Binding-site contacts:
Ligand atom C14 contacts residue HEM1 of chain 1.GA at 3.2 Å.
Ligand atom C24 contacts residue TRP34 of chain 1.C at 4.1 Å (hydrophobic).
Ligand atom C02 contacts residue VAL64 of chain 1.D at 4.1 Å (hydrophobic).
Ligand atom C08 contacts residue HEM1 of chain 1.GA at 3.4 Å.
Ligand atom C11 contacts residue VAL296 of chain 1.D at 3.1 Å (hydrophobic).
Ligand atom N07 contacts residue HEM1 of chain 1.GA at 3.0 Å (h-bond).
Ligand atom C04 contacts residue TRP407 of chain 1.D at 4.1 Å (hydrophobic).
Ligand atom C19 contacts residue HEM1 of chain 1.GA at 4.0 Å.
Ligand atom C10 contacts residue HEM1 of chain 1.GA at 3.7 Å.
Ligand atom C01 contacts residue VAL64 of chain 1.D at 3.6 Å (hydrophobic).
Ligand atom C03 contacts residue TYR435 of chain 1.D at 4.0 Å (hydrophobic).
Ligand atom C13 contacts residue HEM1 of chain 1.GA at 3.7 Å.
Ligand atom N17 contacts residue TRP316 of chain 1.D at 2.7 Å (h-bond).
Ligand atom C20 contacts residue GLU321 of chain 1.D at 3.5 Å.
Ligand atom C06 contacts residue HEM1 of chain 1.GA at 3.5 Å.
Ligand atom C19 contacts residue GLU321 of chain 1.D at 3.5 Å.
Ligand atom C10 contacts residue VAL296 of chain 1.D at 3.4 Å (hydrophobic).
Ligand atom C01 contacts residue PHE65 of chain 1.D at 3.4 Å (hydrophobic).
Ligand atom C20 contacts residue HEM1 of chain 1.GA at 3.5 Å.
Ligand atom C16 contacts residue PRO294 of chain 1.D at 4.1 Å (hydrophobic).
Ligand atom C16 contacts residue GLU321 of chain 1.D at 3.5 Å.
Ligand atom N17 contacts residue GLU321 of chain 1.D at 2.7 Å (salt-bridge).
Ligand atom C03 contacts residue TRP407 of chain 1.D at 4.2 Å (hydrophobic).
Ligand atom N25 contacts residue TRP34 of chain 1.C at 3.6 Å.
Ligand atom C09 contacts residue HEM1 of chain 1.GA at 3.9 Å.
Ligand atom N17 contacts residue TYR317 of chain 1.D at 3.8 Å.
Ligand atom N17 contacts residue PRO294 of chain 1.D at 4.0 Å.
Ligand atom C16 contacts residue HEM1 of chain 1.GA at 3.8 Å.
Ligand atom C11 contacts residue HEM1 of chain 1.GA at 4.1 Å.
Ligand atom C15 contacts residue HEM1 of chain 1.GA at 3.2 Å.
Ligand atom C05 contacts residue HEM1 of chain 1.GA at 3.7 Å.
Ligand atom C14 contacts residue PHE313 of chain 1.D at 3.6 Å (hydrophobic).
Ligand atom N17 contacts residue HEM1 of chain 1.GA at 3.6 Å.
Ligand atom C05 contacts residue TRP407 of chain 1.D at 3.7 Å (hydrophobic).
Ligand atom C16 contacts residue TRP316 of chain 1.D at 3.8 Å (hydrophobic).
Ligand atom N25 contacts residue PHE65 of chain 1.D at 3.6 Å.
Ligand atom C24 contacts residue PHE65 of chain 1.D at 4.1 Å (hydrophobic).
Ligand atom N17 contacts residue MET318 of chain 1.D at 4.1 Å.
Ligand atom N18 contacts residue GLU321 of chain 1.D at 2.8 Å (salt-bridge).
Ligand atom C01 contacts residue TYR435 of chain 1.D at 4.0 Å (hydrophobic).

Sequence of chain 1.D:
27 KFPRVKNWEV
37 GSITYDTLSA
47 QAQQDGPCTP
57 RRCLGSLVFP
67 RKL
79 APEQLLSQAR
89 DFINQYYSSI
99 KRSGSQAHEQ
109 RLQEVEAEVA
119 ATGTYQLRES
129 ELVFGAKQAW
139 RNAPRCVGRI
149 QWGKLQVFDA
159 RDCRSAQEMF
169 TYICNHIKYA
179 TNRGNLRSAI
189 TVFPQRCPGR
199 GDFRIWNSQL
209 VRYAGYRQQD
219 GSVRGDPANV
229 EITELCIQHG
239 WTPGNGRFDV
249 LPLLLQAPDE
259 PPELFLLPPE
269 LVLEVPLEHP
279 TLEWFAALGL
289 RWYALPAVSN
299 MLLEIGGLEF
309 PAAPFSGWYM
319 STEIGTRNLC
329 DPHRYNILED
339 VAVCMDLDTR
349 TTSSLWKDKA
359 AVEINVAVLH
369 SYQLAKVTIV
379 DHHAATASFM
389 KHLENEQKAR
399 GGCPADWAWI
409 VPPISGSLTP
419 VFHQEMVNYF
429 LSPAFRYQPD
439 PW

A small-molecule ligand and the protein it binds are described below.
Small molecule (SMILES): Cc1cc(CCNCc2ccc3c(C)cc(N)nc3c2)ccc1C#N

Sequence of chain 1.C:
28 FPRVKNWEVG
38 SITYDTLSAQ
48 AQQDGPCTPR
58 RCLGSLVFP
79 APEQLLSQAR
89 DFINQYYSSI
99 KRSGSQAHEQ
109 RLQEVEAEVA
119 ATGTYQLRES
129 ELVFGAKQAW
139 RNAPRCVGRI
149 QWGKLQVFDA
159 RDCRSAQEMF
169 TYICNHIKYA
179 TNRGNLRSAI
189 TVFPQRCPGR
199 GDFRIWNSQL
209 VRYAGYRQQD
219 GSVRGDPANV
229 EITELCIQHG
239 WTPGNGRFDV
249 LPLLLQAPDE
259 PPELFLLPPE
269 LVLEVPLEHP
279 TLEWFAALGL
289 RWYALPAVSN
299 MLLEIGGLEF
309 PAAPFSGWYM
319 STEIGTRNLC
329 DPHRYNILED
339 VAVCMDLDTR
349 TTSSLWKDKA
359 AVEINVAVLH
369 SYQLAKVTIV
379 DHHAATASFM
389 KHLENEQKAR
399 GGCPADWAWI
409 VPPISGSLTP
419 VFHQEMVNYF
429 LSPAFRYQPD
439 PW